Binding-site contacts:
Ligand atom O3A contacts residue GLY29 of chain 1.A at 3.2 Å (h-bond).
Ligand atom C2 contacts residue ASP129 of chain 1.A at 3.6 Å.
Ligand atom O4' contacts residue LYS127 of chain 1.A at 3.3 Å (salt-bridge).
Ligand atom O6 contacts residue ALA160 of chain 1.A at 3.0 Å (h-bond).
Ligand atom N1 contacts residue ASP129 of chain 1.A at 2.8 Å (salt-bridge).
Ligand atom O5' contacts residue GLY29 of chain 1.A at 3.7 Å.
Ligand atom O1B contacts residue GLY29 of chain 1.A at 3.0 Å (h-bond).
Ligand atom O2B contacts residue THR31 of chain 1.A at 2.8 Å (h-bond).
Ligand atom O3B contacts residue ALA27 of chain 1.A at 2.7 Å (h-bond).
Ligand atom PB contacts residue MG1 of chain 1.E at 3.2 Å.
Ligand atom PB contacts residue ALA27 of chain 1.A at 3.7 Å.
Ligand atom C6 contacts residue LYS127 of chain 1.A at 3.5 Å.
Ligand atom O1A contacts residue THR32 of chain 1.A at 2.6 Å (h-bond).
Ligand atom O6 contacts residue ASN126 of chain 1.A at 3.2 Å (h-bond).
Ligand atom N7 contacts residue ASN126 of chain 1.A at 3.0 Å (h-bond).
Ligand atom PB contacts residue LYS30 of chain 1.A at 3.5 Å.
Ligand atom O1A contacts residue THR31 of chain 1.A at 3.3 Å (h-bond).
Ligand atom O5' contacts residue THR32 of chain 1.A at 3.6 Å.
Ligand atom C5 contacts residue ASN126 of chain 1.A at 3.7 Å.
Ligand atom O6 contacts residue CYS159 of chain 1.A at 3.4 Å.
Ligand atom N1 contacts residue LYS127 of chain 1.A at 3.7 Å.
Ligand atom O1B contacts residue ALA28 of chain 1.A at 3.3 Å (h-bond).
Ligand atom N7 contacts residue ALA160 of chain 1.A at 3.7 Å.
Ligand atom C6 contacts residue ASP129 of chain 1.A at 3.7 Å.
Ligand atom O6 contacts residue ASP129 of chain 1.A at 3.5 Å (salt-bridge).
Ligand atom C8 contacts residue THR32 of chain 1.A at 3.5 Å.
Ligand atom O1A contacts residue GLY29 of chain 1.A at 3.2 Å.
Ligand atom O1B contacts residue LYS30 of chain 1.A at 2.8 Å (salt-bridge).
Ligand atom PA contacts residue THR32 of chain 1.A at 3.6 Å.
Ligand atom O3B contacts residue MG1 of chain 1.E at 3.5 Å.
Ligand atom O1A contacts residue LYS30 of chain 1.A at 3.6 Å.
Ligand atom C4 contacts residue THR161 of chain 1.A at 3.6 Å.
Ligand atom C5 contacts residue THR161 of chain 1.A at 3.7 Å.
Ligand atom C2' contacts residue THR32 of chain 1.A at 3.5 Å.
Ligand atom C5' contacts residue ALA27 of chain 1.A at 3.6 Å (hydrophobic).
Ligand atom O2B contacts residue MG1 of chain 1.E at 1.8 Å.
Ligand atom O6 contacts residue LYS127 of chain 1.A at 3.2 Å.
Ligand atom O3A contacts residue ALA27 of chain 1.A at 3.6 Å.
Ligand atom N2 contacts residue ASP129 of chain 1.A at 2.9 Å (salt-bridge).
Ligand atom N2 contacts residue LEU130 of chain 1.A at 3.5 Å.

Sequence of chain 1.A:
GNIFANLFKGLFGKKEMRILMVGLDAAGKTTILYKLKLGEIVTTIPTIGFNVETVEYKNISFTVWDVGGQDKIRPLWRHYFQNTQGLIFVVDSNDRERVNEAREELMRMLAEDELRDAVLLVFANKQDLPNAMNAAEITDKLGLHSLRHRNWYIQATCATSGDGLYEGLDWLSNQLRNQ

The small molecule below binds the protein below.
Small molecule (SMILES): Nc1nc2c(ncn2[C@@H]2O[C@H](CO[P](=O)(O)OP(=O)(O)O)[C@@H](OP(=O)(O)O)[C@H]2O)c(=O)[nH]1